Binding-site contacts:
Ligand atom C2 contacts residue THR160 of chain 16.A at 2.7 Å.
Ligand atom O7 contacts residue ASP161 of chain 16.A at 3.7 Å.
Ligand atom C7 contacts residue THR160 of chain 16.A at 3.4 Å.
Ligand atom O7 contacts residue THR160 of chain 16.A at 2.5 Å.
Ligand atom N2 contacts residue THR160 of chain 16.A at 3.5 Å.
Ligand atom C2 contacts residue ASN154 of chain 16.A at 2.5 Å.
Ligand atom C1 contacts residue THR160 of chain 16.A at 3.0 Å.
Ligand atom C4 contacts residue THR160 of chain 16.A at 3.6 Å.
Ligand atom C4 contacts residue ASN154 of chain 16.A at 4.3 Å.
Ligand atom C8 contacts residue ILE152 of chain 16.A at 4.3 Å (hydrophobic).
Ligand atom O5 contacts residue HIS158 of chain 16.A at 3.8 Å.
Ligand atom C5 contacts residue THR160 of chain 16.A at 3.7 Å.
Ligand atom C6 contacts residue THR160 of chain 16.A at 3.7 Å.
Ligand atom O5 contacts residue THR160 of chain 16.A at 3.2 Å.
Ligand atom O7 contacts residue ASN154 of chain 16.A at 2.7 Å (h-bond).
Ligand atom C1 contacts residue ASN154 of chain 16.A at 1.6 Å.
Ligand atom C8 contacts residue ASN154 of chain 16.A at 4.1 Å.
Ligand atom C8 contacts residue VAL153 of chain 16.A at 4.4 Å (hydrophobic).
Ligand atom C6 contacts residue HIS158 of chain 16.A at 4.0 Å.
Ligand atom C3 contacts residue THR160 of chain 16.A at 3.9 Å.
Ligand atom O6 contacts residue HIS158 of chain 16.A at 3.4 Å (h-bond).
Ligand atom C7 contacts residue ASN154 of chain 16.A at 3.0 Å.
Ligand atom N2 contacts residue ASN154 of chain 16.A at 3.0 Å (h-bond).
Ligand atom C3 contacts residue ASN154 of chain 16.A at 3.9 Å.
Ligand atom O5 contacts residue ASN154 of chain 16.A at 2.4 Å (h-bond).
Ligand atom O3 contacts residue THR160 of chain 16.A at 4.3 Å.
Ligand atom C5 contacts residue ASN154 of chain 16.A at 3.8 Å.

This protein binds this small molecule.
Small molecule (SMILES): CC(=O)N[C@@H]1[C@@H](O)[C@H](O)[C@@H](CO)O[C@H]1O

Sequence of chain 16.A:
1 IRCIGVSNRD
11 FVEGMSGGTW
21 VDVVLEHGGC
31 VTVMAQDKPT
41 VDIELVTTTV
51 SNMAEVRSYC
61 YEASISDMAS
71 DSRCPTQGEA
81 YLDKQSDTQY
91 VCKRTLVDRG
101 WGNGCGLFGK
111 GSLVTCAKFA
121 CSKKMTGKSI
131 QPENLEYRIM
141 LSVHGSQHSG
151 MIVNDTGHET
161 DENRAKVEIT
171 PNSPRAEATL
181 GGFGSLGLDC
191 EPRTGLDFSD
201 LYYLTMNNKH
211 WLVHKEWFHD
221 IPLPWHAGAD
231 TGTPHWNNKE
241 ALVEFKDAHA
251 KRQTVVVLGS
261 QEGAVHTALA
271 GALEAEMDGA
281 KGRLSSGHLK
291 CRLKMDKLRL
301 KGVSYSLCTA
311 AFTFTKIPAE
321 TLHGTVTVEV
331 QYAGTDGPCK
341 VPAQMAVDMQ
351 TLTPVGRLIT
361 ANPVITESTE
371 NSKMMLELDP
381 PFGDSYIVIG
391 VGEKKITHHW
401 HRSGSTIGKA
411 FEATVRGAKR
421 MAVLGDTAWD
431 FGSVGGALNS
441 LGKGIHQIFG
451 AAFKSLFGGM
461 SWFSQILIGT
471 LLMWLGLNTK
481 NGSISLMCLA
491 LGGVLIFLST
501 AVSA